Binding-site contacts:
Ligand atom C3 contacts residue OXY1 of chain 1.D at 3.4 Å.
Ligand atom C7 contacts residue TRP197 of chain 1.A at 4.0 Å (hydrophobic).
Ligand atom C2 contacts residue HIS263 of chain 1.A at 3.6 Å.
Ligand atom C8 contacts residue ILE204 of chain 1.A at 3.4 Å (hydrophobic).
Ligand atom C6 contacts residue TRP197 of chain 1.A at 3.4 Å (hydrophobic).
Ligand atom C4 contacts residue HIS114 of chain 1.A at 3.9 Å.
Ligand atom C6 contacts residue SER200 of chain 1.A at 3.7 Å.
Ligand atom C9 contacts residue HIS114 of chain 1.A at 3.5 Å.
Ligand atom C2 contacts residue OXY1 of chain 1.D at 3.4 Å.
Ligand atom N contacts residue TRP48 of chain 1.A at 2.9 Å (h-bond).
Ligand atom C contacts residue OXY1 of chain 1.D at 3.8 Å.
Ligand atom C2 contacts residue ALA113 of chain 1.A at 4.0 Å (hydrophobic).
Ligand atom N contacts residue TRP172 of chain 1.A at 3.9 Å.
Ligand atom C5 contacts residue TRP197 of chain 1.A at 3.9 Å (hydrophobic).
Ligand atom O contacts residue OXY1 of chain 1.D at 4.0 Å.
Ligand atom C5 contacts residue TRP48 of chain 1.A at 3.9 Å (hydrophobic).
Ligand atom C7 contacts residue SER200 of chain 1.A at 3.4 Å.
Ligand atom C4 contacts residue OXY1 of chain 1.D at 3.4 Å.
Ligand atom C3 contacts residue TRP172 of chain 1.A at 3.1 Å (hydrophobic).
Ligand atom C5 contacts residue TRP172 of chain 1.A at 3.9 Å (hydrophobic).
Ligand atom C1 contacts residue TRP172 of chain 1.A at 3.8 Å (hydrophobic).
Ligand atom O contacts residue HIS114 of chain 1.A at 3.9 Å.
Ligand atom C2 contacts residue TRP172 of chain 1.A at 3.6 Å (hydrophobic).
Ligand atom C contacts residue HIS50 of chain 1.A at 3.6 Å.
Ligand atom N contacts residue OXY1 of chain 1.D at 3.1 Å (h-bond).
Ligand atom C contacts residue TRP48 of chain 1.A at 3.3 Å (hydrophobic).
Ligand atom O contacts residue HIS263 of chain 1.A at 2.6 Å (h-bond).
Ligand atom C contacts residue MET189 of chain 1.A at 3.5 Å (hydrophobic).
Ligand atom C1 contacts residue OXY1 of chain 1.D at 3.1 Å.
Ligand atom O contacts residue TRP172 of chain 1.A at 3.3 Å.
Ligand atom C7 contacts residue LEU155 of chain 1.A at 3.8 Å (hydrophobic).
Ligand atom C1 contacts residue TRP48 of chain 1.A at 3.5 Å (hydrophobic).
Ligand atom C3 contacts residue HIS263 of chain 1.A at 3.5 Å.
Ligand atom C7 contacts residue ILE204 of chain 1.A at 3.5 Å (hydrophobic).
Ligand atom C4 contacts residue TRP172 of chain 1.A at 3.4 Å (hydrophobic).
Ligand atom C6 contacts residue TRP48 of chain 1.A at 3.9 Å (hydrophobic).
Ligand atom C9 contacts residue TRP172 of chain 1.A at 3.8 Å (hydrophobic).
Ligand atom C5 contacts residue OXY1 of chain 1.D at 3.4 Å.
Ligand atom C3 contacts residue ALA113 of chain 1.A at 4.0 Å (hydrophobic).
Ligand atom O contacts residue ALA113 of chain 1.A at 3.6 Å.

Sequence of chain 1.A:
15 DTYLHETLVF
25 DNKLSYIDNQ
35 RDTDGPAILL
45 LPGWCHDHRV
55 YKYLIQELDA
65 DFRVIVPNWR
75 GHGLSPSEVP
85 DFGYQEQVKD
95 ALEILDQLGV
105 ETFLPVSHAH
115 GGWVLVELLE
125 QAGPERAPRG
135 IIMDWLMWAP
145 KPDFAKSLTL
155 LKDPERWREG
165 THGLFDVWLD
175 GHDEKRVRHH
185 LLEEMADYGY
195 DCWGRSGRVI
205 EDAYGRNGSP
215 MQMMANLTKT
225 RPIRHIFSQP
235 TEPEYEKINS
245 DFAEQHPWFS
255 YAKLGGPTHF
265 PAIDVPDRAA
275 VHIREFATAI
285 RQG

The protein below binds the small molecule below.
Small molecule (SMILES): Cc1cc(=O)c2ccccc2[nH]1